Sequence of chain 1.B:
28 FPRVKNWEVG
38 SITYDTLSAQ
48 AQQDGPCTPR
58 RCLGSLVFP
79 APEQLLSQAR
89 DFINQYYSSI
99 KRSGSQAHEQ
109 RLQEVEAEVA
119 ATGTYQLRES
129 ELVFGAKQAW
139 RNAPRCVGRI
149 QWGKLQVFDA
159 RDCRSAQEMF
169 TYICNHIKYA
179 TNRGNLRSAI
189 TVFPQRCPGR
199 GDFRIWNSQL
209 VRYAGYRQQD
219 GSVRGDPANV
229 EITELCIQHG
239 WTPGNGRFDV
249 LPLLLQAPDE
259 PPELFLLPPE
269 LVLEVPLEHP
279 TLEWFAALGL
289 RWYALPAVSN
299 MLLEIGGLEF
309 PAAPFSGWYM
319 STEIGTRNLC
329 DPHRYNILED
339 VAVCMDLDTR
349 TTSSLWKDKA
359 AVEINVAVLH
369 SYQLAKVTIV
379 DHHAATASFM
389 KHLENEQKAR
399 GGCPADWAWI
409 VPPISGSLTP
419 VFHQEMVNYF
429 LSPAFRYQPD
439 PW

Binding-site contacts:
Ligand atom C25 contacts residue HEM1 of chain 1.O at 3.3 Å.
Ligand atom C06 contacts residue PHE313 of chain 1.B at 3.8 Å (hydrophobic).
Ligand atom C04 contacts residue HEM1 of chain 1.O at 3.8 Å.
Ligand atom N02 contacts residue HEM1 of chain 1.O at 3.6 Å.
Ligand atom O27 contacts residue HEM1 of chain 1.O at 3.8 Å.
Ligand atom C31 contacts residue TRP407 of chain 1.B at 3.7 Å (hydrophobic).
Ligand atom C24 contacts residue HEM1 of chain 1.O at 3.4 Å.
Ligand atom C07 contacts residue HEM1 of chain 1.O at 3.9 Å.
Ligand atom C25 contacts residue TRP407 of chain 1.B at 3.8 Å (hydrophobic).
Ligand atom C11 contacts residue PHE313 of chain 1.B at 3.7 Å (hydrophobic).
Ligand atom C06 contacts residue VAL296 of chain 1.B at 3.3 Å (hydrophobic).
Ligand atom N02 contacts residue TRP316 of chain 1.B at 2.9 Å (h-bond).
Ligand atom C32 contacts residue H4B1 of chain 1.P at 3.1 Å.
Ligand atom C10 contacts residue HEM1 of chain 1.O at 3.8 Å.
Ligand atom C23 contacts residue HEM1 of chain 1.O at 2.8 Å.
Ligand atom C21 contacts residue HEM1 of chain 1.O at 3.8 Å.
Ligand atom C26 contacts residue HEM1 of chain 1.O at 3.1 Å.
Ligand atom C02 contacts residue GLU321 of chain 1.B at 3.4 Å.
Ligand atom N02 contacts residue PRO294 of chain 1.B at 3.9 Å.
Ligand atom C09 contacts residue GLU321 of chain 1.B at 3.6 Å.
Ligand atom C07 contacts residue VAL296 of chain 1.B at 3.2 Å (hydrophobic).
Ligand atom N01 contacts residue GLU321 of chain 1.B at 2.6 Å (salt-bridge).
Ligand atom C22 contacts residue HEM1 of chain 1.O at 3.3 Å.
Ligand atom C31 contacts residue H4B1 of chain 1.P at 3.4 Å.
Ligand atom O27 contacts residue TRP407 of chain 1.B at 3.9 Å.
Ligand atom N30 contacts residue H4B1 of chain 1.P at 3.0 Å (h-bond).
Ligand atom C03 contacts residue PRO294 of chain 1.B at 3.9 Å (hydrophobic).
Ligand atom C02 contacts residue HEM1 of chain 1.O at 3.7 Å.
Ligand atom C10 contacts residue GLU321 of chain 1.B at 3.5 Å.
Ligand atom N02 contacts residue TYR317 of chain 1.B at 3.7 Å.
Ligand atom N30 contacts residue TRP407 of chain 1.B at 3.9 Å.
Ligand atom N01 contacts residue HEM1 of chain 1.O at 3.8 Å.
Ligand atom C03 contacts residue HEM1 of chain 1.O at 3.3 Å.
Ligand atom C08 contacts residue VAL296 of chain 1.B at 3.9 Å (hydrophobic).
Ligand atom C31 contacts residue HEM1 of chain 1.O at 2.9 Å.
Ligand atom C09 contacts residue HEM1 of chain 1.O at 3.5 Å.
Ligand atom C06 contacts residue HEM1 of chain 1.O at 3.7 Å.
Ligand atom C11 contacts residue HEM1 of chain 1.O at 3.2 Å.
Ligand atom N02 contacts residue GLU321 of chain 1.B at 2.6 Å (salt-bridge).
Ligand atom C05 contacts residue HEM1 of chain 1.O at 3.9 Å.

This small molecule binds to this protein.
Small molecule (SMILES): Cc1cc(N)nc2cc(-c3ccc4c(c3)CN(C)CCO4)ccc12